Binding-site contacts:
Ligand atom C5 contacts residue GLN580 of chain 1.C at 3.7 Å.
Ligand atom O6 contacts residue THR581 of chain 1.C at 3.8 Å.
Ligand atom C2 contacts residue ASN331 of chain 1.C at 3.7 Å.
Ligand atom C6 contacts residue THR581 of chain 1.C at 4.5 Å.
Ligand atom C2 contacts residue GLN580 of chain 1.C at 4.4 Å.
Ligand atom C4 contacts residue GLN580 of chain 1.C at 3.9 Å.
Ligand atom C5 contacts residue ASN331 of chain 1.C at 4.3 Å.
Ligand atom C1 contacts residue ASN331 of chain 1.C at 3.2 Å.
Ligand atom C1 contacts residue GLN580 of chain 1.C at 4.3 Å.
Ligand atom N2 contacts residue ASN331 of chain 1.C at 4.3 Å.
Ligand atom O5 contacts residue GLN580 of chain 1.C at 3.3 Å (h-bond).
Ligand atom C8 contacts residue ASN331 of chain 1.C at 4.3 Å.
Ligand atom O6 contacts residue GLN580 of chain 1.C at 3.5 Å (h-bond).
Ligand atom O5 contacts residue ASN331 of chain 1.C at 2.9 Å (h-bond).
Ligand atom C6 contacts residue GLN580 of chain 1.C at 3.4 Å.

This protein binds this small molecule.
Small molecule (SMILES): CC(=O)N[C@H]1[C@H](O[C@H]2[C@H](O)[C@@H](NC(C)=O)CO[C@@H]2CO)O[C@H](CO)[C@@H](O[C@@H]2O[C@H](CO)[C@@H](O)[C@H](O)[C@@H]2O)[C@@H]1O

Sequence of chain 1.C:
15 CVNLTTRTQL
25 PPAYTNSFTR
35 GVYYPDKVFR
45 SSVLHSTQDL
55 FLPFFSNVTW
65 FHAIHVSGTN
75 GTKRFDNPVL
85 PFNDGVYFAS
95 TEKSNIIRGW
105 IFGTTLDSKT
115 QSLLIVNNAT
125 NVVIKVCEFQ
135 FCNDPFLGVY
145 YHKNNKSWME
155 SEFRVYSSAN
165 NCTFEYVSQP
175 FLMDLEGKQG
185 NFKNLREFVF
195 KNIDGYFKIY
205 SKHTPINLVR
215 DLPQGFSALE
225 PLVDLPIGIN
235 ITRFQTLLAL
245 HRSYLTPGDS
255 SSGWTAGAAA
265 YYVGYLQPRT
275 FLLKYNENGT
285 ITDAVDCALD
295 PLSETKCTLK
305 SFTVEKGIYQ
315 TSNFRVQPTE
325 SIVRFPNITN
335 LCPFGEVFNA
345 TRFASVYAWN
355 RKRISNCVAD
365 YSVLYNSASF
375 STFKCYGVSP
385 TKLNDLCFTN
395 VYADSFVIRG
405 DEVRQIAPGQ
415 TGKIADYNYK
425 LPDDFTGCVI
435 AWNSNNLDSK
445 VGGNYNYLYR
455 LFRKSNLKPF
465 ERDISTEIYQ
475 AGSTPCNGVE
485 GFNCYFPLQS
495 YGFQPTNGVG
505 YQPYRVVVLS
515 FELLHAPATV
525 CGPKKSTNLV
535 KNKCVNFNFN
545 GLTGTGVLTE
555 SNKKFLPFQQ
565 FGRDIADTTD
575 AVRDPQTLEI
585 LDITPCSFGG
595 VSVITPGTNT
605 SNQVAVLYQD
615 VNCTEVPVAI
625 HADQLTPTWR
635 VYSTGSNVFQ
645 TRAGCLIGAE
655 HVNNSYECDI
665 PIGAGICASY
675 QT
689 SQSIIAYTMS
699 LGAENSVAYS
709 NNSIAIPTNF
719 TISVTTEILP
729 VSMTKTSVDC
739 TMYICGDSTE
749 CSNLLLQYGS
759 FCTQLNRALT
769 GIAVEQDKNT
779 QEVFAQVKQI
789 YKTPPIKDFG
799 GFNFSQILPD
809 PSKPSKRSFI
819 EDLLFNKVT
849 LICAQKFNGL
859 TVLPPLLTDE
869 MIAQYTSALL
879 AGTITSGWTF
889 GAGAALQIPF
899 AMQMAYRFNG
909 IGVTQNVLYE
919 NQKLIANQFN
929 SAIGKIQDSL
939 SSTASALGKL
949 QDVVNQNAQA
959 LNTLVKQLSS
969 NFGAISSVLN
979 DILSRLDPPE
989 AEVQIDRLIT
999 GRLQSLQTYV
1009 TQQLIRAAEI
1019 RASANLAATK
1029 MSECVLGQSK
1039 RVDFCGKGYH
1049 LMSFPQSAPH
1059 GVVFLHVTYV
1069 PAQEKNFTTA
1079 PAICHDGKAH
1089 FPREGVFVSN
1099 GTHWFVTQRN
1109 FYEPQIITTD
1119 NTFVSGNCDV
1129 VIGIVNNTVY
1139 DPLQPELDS